A protein and the small-molecule ligand that binds it are described below.
Small molecule (SMILES): CC(=O)N[C@@H]1[C@@H](O)[C@H](O)[C@@H](CO)O[C@H]1O

Sequence of chain 1.C:
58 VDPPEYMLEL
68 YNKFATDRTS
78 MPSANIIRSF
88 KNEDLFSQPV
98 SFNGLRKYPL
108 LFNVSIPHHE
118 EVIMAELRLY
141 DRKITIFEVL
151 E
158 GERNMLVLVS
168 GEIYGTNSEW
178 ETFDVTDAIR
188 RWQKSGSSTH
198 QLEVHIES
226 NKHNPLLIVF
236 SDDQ

Binding-site contacts:
Ligand atom N2 contacts residue ASN110 of chain 1.C at 2.9 Å (h-bond).
Ligand atom C7 contacts residue ASN110 of chain 1.C at 4.1 Å.
Ligand atom C1 contacts residue ASN110 of chain 1.C at 1.4 Å.
Ligand atom O7 contacts residue LYS88 of chain 1.A at 4.2 Å.
Ligand atom O6 contacts residue THR196 of chain 1.C at 3.8 Å.
Ligand atom C8 contacts residue LYS88 of chain 1.A at 3.7 Å.
Ligand atom C3 contacts residue ASN110 of chain 1.C at 3.8 Å.
Ligand atom C7 contacts residue LYS88 of chain 1.A at 4.4 Å.
Ligand atom O5 contacts residue THR196 of chain 1.C at 4.2 Å.
Ligand atom C2 contacts residue ASN110 of chain 1.C at 2.5 Å.
Ligand atom O5 contacts residue ASN110 of chain 1.C at 2.4 Å (h-bond).
Ligand atom C4 contacts residue ASN110 of chain 1.C at 4.3 Å.
Ligand atom C5 contacts residue ASN110 of chain 1.C at 3.7 Å.

Sequence of chain 1.A:
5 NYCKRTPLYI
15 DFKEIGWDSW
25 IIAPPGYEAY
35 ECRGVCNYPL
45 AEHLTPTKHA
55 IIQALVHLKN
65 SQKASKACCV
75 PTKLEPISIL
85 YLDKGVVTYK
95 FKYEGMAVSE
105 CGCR